Binding-site contacts:
Ligand atom O6 contacts residue SER267 of chain 1.A at 4.0 Å.
Ligand atom O7 contacts residue ASN153 of chain 1.A at 3.7 Å.
Ligand atom C1 contacts residue ASN153 of chain 1.A at 1.4 Å.
Ligand atom C5 contacts residue ASN153 of chain 1.A at 3.7 Å.
Ligand atom C4 contacts residue ASN153 of chain 1.A at 4.2 Å.
Ligand atom C2 contacts residue ASN153 of chain 1.A at 2.4 Å.
Ligand atom C7 contacts residue ASN153 of chain 1.A at 3.7 Å.
Ligand atom C1 contacts residue SER267 of chain 1.A at 4.0 Å.
Ligand atom N2 contacts residue ASN153 of chain 1.A at 2.8 Å (h-bond).
Ligand atom O5 contacts residue ASN153 of chain 1.A at 2.4 Å (h-bond).
Ligand atom C1 contacts residue VAL151 of chain 1.A at 4.2 Å (hydrophobic).
Ligand atom O5 contacts residue SER267 of chain 1.A at 3.9 Å.
Ligand atom N2 contacts residue VAL151 of chain 1.A at 4.1 Å.
Ligand atom C3 contacts residue ASN153 of chain 1.A at 3.8 Å.
Ligand atom C5 contacts residue SER267 of chain 1.A at 3.9 Å.

Sequence of chain 1.A:
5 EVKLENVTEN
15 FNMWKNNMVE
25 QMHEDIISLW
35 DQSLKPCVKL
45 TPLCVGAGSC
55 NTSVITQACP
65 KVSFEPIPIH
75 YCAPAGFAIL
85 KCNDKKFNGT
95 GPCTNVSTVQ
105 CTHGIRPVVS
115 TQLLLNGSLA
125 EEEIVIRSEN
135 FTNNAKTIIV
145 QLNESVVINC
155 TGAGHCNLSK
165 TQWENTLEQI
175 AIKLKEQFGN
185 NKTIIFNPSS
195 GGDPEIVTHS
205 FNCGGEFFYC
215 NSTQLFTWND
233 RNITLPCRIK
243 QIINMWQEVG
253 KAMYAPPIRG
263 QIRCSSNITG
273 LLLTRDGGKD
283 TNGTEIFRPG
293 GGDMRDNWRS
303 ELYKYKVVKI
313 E

This protein binds this small molecule.
Small molecule (SMILES): CC(=O)N[C@@H]1[C@@H](O)[C@H](O)[C@@H](CO)O[C@H]1O